Sequence of chain 1.B:
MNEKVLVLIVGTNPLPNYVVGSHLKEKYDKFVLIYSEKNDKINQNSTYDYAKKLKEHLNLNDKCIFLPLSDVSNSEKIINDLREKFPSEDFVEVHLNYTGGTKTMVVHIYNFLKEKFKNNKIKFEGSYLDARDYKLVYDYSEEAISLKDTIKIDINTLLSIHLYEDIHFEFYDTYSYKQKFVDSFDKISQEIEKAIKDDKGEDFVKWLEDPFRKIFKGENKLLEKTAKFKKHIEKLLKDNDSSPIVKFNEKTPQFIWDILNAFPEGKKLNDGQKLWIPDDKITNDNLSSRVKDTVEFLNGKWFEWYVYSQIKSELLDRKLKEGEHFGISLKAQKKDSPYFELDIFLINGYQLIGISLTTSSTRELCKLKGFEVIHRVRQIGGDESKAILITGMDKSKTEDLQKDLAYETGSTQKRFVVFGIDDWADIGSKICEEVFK

This protein binds this small molecule.
Small molecule (SMILES): Nc1ncnc2c1ncn2[C@@H]1O[C@@H]2CO[P](=O)(O)O[C@H]3[C@@H](O)[C@H](n4cnc5c(N)ncnc54)O[C@@H]3CO[P](=O)(O)O[C@H]3[C@@H](O)[C@H](n4cnc5c(N)ncnc54)O[C@@H]3CO[P](=O)(O)O[C@H]3[C@@H](O)[C@H](n4cnc5c(N)ncnc54)O[C@@H]3CO[P](=O)(O)O[C@H]2[C@H]1O

Binding-site contacts:
Ligand atom C8 contacts residue ALA133 of chain 1.A at 3.4 Å (hydrophobic).
Ligand atom OP1 contacts residue LYS105 of chain 1.B at 2.9 Å (salt-bridge).
Ligand atom N6 contacts residue ASN47 of chain 1.B at 3.3 Å (h-bond).
Ligand atom OP2 contacts residue LYS105 of chain 1.B at 3.2 Å.
Ligand atom O4' contacts residue GLY103 of chain 1.B at 3.3 Å (h-bond).
Ligand atom C4' contacts residue GLY103 of chain 1.B at 3.3 Å.
Ligand atom OP1 contacts residue TYR130 of chain 1.B at 2.8 Å (h-bond).
Ligand atom OP1 contacts residue THR14 of chain 1.A at 3.1 Å (h-bond).
Ligand atom OP1 contacts residue LYS105 of chain 1.A at 3.3 Å (salt-bridge).
Ligand atom N6 contacts residue TYR352 of chain 1.B at 3.4 Å.
Ligand atom N1 contacts residue SER38 of chain 1.B at 3.0 Å (h-bond).
Ligand atom OP2 contacts residue LYS105 of chain 1.A at 2.6 Å (salt-bridge).
Ligand atom O2' contacts residue THR14 of chain 1.A at 2.6 Å (h-bond).
Ligand atom N1 contacts residue SER38 of chain 1.A at 2.9 Å (h-bond).
Ligand atom C8 contacts residue ARG134 of chain 1.B at 3.3 Å.
Ligand atom N6 contacts residue GLY412 of chain 1.A at 2.9 Å (h-bond).
Ligand atom C2 contacts residue SER38 of chain 1.A at 3.3 Å.
Ligand atom OP2 contacts residue ASN15 of chain 1.A at 3.3 Å (h-bond).
Ligand atom C8 contacts residue LEU131 of chain 1.A at 3.3 Å (hydrophobic).
Ligand atom OP1 contacts residue ASN15 of chain 1.A at 3.1 Å (h-bond).
Ligand atom C8 contacts residue LEU131 of chain 1.B at 3.2 Å (hydrophobic).
Ligand atom N6 contacts residue ASN47 of chain 1.A at 2.8 Å (h-bond).
Ligand atom O4' contacts residue THR104 of chain 1.B at 3.2 Å.
Ligand atom N6 contacts residue LEU17 of chain 1.B at 3.3 Å.
Ligand atom C4' contacts residue GLY103 of chain 1.A at 3.3 Å.
Ligand atom C4' contacts residue THR101 of chain 1.A at 3.4 Å.
Ligand atom O2' contacts residue THR14 of chain 1.B at 2.6 Å (h-bond).
Ligand atom O3' contacts residue TYR130 of chain 1.A at 3.4 Å (h-bond).
Ligand atom O3' contacts residue GLY103 of chain 1.B at 3.3 Å (h-bond).
Ligand atom O2' contacts residue ALA133 of chain 1.A at 3.3 Å.
Ligand atom O3' contacts residue GLY103 of chain 1.A at 3.2 Å (h-bond).
Ligand atom OP2 contacts residue ASN15 of chain 1.B at 3.1 Å (h-bond).
Ligand atom OP2 contacts residue THR14 of chain 1.B at 3.2 Å (h-bond).
Ligand atom OP1 contacts residue ASN15 of chain 1.B at 3.3 Å (h-bond).
Ligand atom N7 contacts residue ARG134 of chain 1.A at 3.2 Å (salt-bridge).
Ligand atom OP1 contacts residue TYR130 of chain 1.A at 2.8 Å (h-bond).
Ligand atom N6 contacts residue GLY412 of chain 1.B at 2.9 Å (h-bond).
Ligand atom O4' contacts residue PRO18 of chain 1.B at 3.4 Å.
Ligand atom N6 contacts residue LEU17 of chain 1.A at 3.3 Å.
Ligand atom C4' contacts residue THR101 of chain 1.B at 3.2 Å.

Sequence of chain 1.A:
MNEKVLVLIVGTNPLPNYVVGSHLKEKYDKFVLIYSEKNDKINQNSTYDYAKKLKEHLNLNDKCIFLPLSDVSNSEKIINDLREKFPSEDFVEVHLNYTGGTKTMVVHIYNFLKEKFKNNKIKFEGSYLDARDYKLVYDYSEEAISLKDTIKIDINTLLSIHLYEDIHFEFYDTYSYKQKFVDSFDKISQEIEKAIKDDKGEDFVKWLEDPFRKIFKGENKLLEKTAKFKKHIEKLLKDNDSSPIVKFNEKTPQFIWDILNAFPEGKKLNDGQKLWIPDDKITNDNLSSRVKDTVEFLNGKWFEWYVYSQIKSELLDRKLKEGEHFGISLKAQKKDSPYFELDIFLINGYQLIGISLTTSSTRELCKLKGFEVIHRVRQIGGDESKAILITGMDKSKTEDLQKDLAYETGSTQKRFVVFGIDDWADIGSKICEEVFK